The small molecule below binds the protein below.
Small molecule (SMILES): CC[C@H](C)[C@H](NC(=O)[C@H](CO)NC(=O)[C@H](CCCN=C(N)N)NC(=O)[C@@H](NC(=O)[C@@H]1CCCN1C(=O)[C@@H]1CCCN1C(=O)[C@H](C)N)C(C)C)C(=O)N[C@H](C=O)Cc1ccc(O)cc1

Binding-site contacts:
Ligand atom O contacts residue HIS277 of chain 2.Y at 3.4 Å.
Ligand atom CG2 contacts residue HIS277 of chain 2.Y at 3.3 Å.
Ligand atom O contacts residue THR235 of chain 2.Y at 3.0 Å (h-bond).
Ligand atom CG2 contacts residue ASN281 of chain 2.Y at 3.6 Å.
Ligand atom O contacts residue ASN281 of chain 2.Y at 2.6 Å (h-bond).
Ligand atom CD contacts residue TYR273 of chain 2.Y at 3.3 Å (hydrophobic).
Ligand atom CB contacts residue ASP233 of chain 2.Y at 3.0 Å.
Ligand atom C contacts residue THR235 of chain 2.Y at 3.6 Å.
Ligand atom CA contacts residue ASN227 of chain 2.Y at 3.7 Å.
Ligand atom CB contacts residue LEU286 of chain 2.Y at 3.9 Å (hydrophobic).
Ligand atom O contacts residue LYS234 of chain 2.Y at 3.6 Å.
Ligand atom CG2 contacts residue PHE278 of chain 2.Y at 3.7 Å (hydrophobic).
Ligand atom N contacts residue TYR273 of chain 2.Y at 3.9 Å.
Ligand atom O contacts residue ASN227 of chain 2.Y at 3.6 Å.
Ligand atom CG contacts residue HIS277 of chain 2.Y at 3.8 Å.
Ligand atom CG1 contacts residue VAL280 of chain 2.Y at 4.0 Å (hydrophobic).
Ligand atom O contacts residue TYR94 of chain 2.Y at 2.9 Å.
Ligand atom CG2 contacts residue GLU236 of chain 2.Y at 3.3 Å.
Ligand atom CD1 contacts residue TYR94 of chain 2.Y at 3.5 Å (hydrophobic).
Ligand atom N contacts residue THR235 of chain 2.Y at 3.5 Å (h-bond).
Ligand atom O contacts residue THR235 of chain 2.Y at 3.1 Å (h-bond).
Ligand atom CG contacts residue LYS234 of chain 2.Y at 3.3 Å.
Ligand atom C contacts residue TYR94 of chain 2.Y at 4.0 Å (hydrophobic).
Ligand atom C contacts residue THR235 of chain 2.Y at 3.6 Å.
Ligand atom CG2 contacts residue LEU286 of chain 2.Y at 3.7 Å (hydrophobic).
Ligand atom CD contacts residue HIS277 of chain 2.Y at 3.9 Å.
Ligand atom CD1 contacts residue TYR91 of chain 2.Y at 3.9 Å (hydrophobic).
Ligand atom CG contacts residue ASP233 of chain 2.Y at 3.0 Å.
Ligand atom CB contacts residue HIS277 of chain 2.Y at 3.7 Å.
Ligand atom C contacts residue ASN281 of chain 2.Y at 3.8 Å.
Ligand atom C contacts residue LEU286 of chain 2.Y at 3.8 Å (hydrophobic).
Ligand atom CG contacts residue TYR273 of chain 2.Y at 3.6 Å (hydrophobic).
Ligand atom O contacts residue LEU286 of chain 2.Y at 3.2 Å.
Ligand atom N contacts residue THR235 of chain 2.Y at 3.9 Å.
Ligand atom C contacts residue ASN227 of chain 2.Y at 3.5 Å.
Ligand atom CB contacts residue TYR238 of chain 2.Y at 3.6 Å (hydrophobic).
Ligand atom CG1 contacts residue TYR94 of chain 2.Y at 3.8 Å (hydrophobic).
Ligand atom CA contacts residue THR235 of chain 2.Y at 3.6 Å.
Ligand atom N contacts residue ASN227 of chain 2.Y at 3.0 Å (h-bond).
Ligand atom C contacts residue THR235 of chain 2.Y at 3.6 Å.

Sequence of chain 2.Y:
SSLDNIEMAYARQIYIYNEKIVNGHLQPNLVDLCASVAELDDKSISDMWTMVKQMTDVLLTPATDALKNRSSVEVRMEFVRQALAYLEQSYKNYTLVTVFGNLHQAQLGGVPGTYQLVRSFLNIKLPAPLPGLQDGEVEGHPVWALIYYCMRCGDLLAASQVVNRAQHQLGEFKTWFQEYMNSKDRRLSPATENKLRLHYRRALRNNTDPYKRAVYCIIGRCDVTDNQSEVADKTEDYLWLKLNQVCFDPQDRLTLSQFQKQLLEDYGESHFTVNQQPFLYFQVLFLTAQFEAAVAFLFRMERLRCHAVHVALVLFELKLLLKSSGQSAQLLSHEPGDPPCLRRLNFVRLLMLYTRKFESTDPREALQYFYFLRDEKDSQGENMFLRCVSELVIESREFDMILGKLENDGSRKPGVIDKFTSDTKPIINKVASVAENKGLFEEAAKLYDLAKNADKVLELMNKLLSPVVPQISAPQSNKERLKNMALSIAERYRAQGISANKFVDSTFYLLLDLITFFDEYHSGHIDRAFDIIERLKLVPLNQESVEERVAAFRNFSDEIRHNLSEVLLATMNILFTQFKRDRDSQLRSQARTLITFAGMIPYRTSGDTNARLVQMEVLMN